Sequence of chain 1.A:
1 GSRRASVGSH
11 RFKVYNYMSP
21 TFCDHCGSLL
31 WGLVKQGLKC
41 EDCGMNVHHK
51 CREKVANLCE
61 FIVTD

Binding-site contacts:
Ligand atom C2 contacts residue TYR15 of chain 1.A at 4.1 Å (hydrophobic).
Ligand atom C4 contacts residue TYR17 of chain 1.A at 3.8 Å (hydrophobic).
Ligand atom C3 contacts residue TYR15 of chain 1.A at 4.4 Å (hydrophobic).
Ligand atom C3 contacts residue SER19 of chain 1.A at 3.6 Å.
Ligand atom C3 contacts residue TYR17 of chain 1.A at 3.7 Å (hydrophobic).
Ligand atom C4 contacts residue ASN16 of chain 1.A at 4.3 Å.
Ligand atom O1 contacts residue TYR15 of chain 1.A at 2.7 Å (h-bond).
Ligand atom O1 contacts residue LYS39 of chain 1.A at 4.3 Å.
Ligand atom C1 contacts residue TYR17 of chain 1.A at 4.4 Å (hydrophobic).
Ligand atom C4 contacts residue TYR15 of chain 1.A at 4.2 Å (hydrophobic).
Ligand atom C1 contacts residue TYR15 of chain 1.A at 2.9 Å (hydrophobic).
Ligand atom C1 contacts residue LYS39 of chain 1.A at 4.5 Å.
Ligand atom C3 contacts residue MET18 of chain 1.A at 3.1 Å (hydrophobic).
Ligand atom C4 contacts residue SER19 of chain 1.A at 4.0 Å.
Ligand atom C4 contacts residue MET18 of chain 1.A at 2.8 Å (hydrophobic).
Ligand atom C3 contacts residue THR21 of chain 1.A at 4.2 Å.
Ligand atom C2 contacts residue MET18 of chain 1.A at 4.1 Å (hydrophobic).

A protein and the small-molecule ligand that binds it are described below.
Small molecule (SMILES): OCC1CC1